Binding-site contacts:
Ligand atom O4 contacts residue CA1 of chain 1.O at 2.5 Å.
Ligand atom O5 contacts residue SER22 of chain 1.C at 3.8 Å.
Ligand atom O4 contacts residue ASN21 of chain 1.C at 3.1 Å (h-bond).
Ligand atom O3 contacts residue ASP101 of chain 1.C at 2.9 Å (salt-bridge).
Ligand atom O3 contacts residue CA1 of chain 1.N at 2.5 Å.
Ligand atom O3 contacts residue ASP99 of chain 1.C at 2.6 Å (salt-bridge).
Ligand atom C2 contacts residue CA1 of chain 1.N at 3.4 Å.
Ligand atom C6 contacts residue ALA23 of chain 1.C at 3.8 Å (hydrophobic).
Ligand atom C3 contacts residue CA1 of chain 1.N at 3.4 Å.
Ligand atom C4 contacts residue GLY114 of chain 1.D at 3.5 Å.
Ligand atom O3 contacts residue ASP104 of chain 1.C at 3.0 Å (salt-bridge).
Ligand atom O4 contacts residue GLY114 of chain 1.D at 2.5 Å (h-bond).
Ligand atom C5 contacts residue ALA23 of chain 1.C at 4.0 Å (hydrophobic).
Ligand atom C1 contacts residue SER22 of chain 1.C at 3.9 Å.
Ligand atom C2 contacts residue CA1 of chain 1.O at 3.8 Å.
Ligand atom O5 contacts residue ALA23 of chain 1.C at 3.1 Å (h-bond).
Ligand atom C2 contacts residue ASP96 of chain 1.C at 3.5 Å.
Ligand atom C1 contacts residue IGF1 of chain 1.Q at 1.5 Å.
Ligand atom C5 contacts residue IGF1 of chain 1.Q at 3.6 Å.
Ligand atom O2 contacts residue CA1 of chain 1.N at 2.5 Å.
Ligand atom C3 contacts residue ASP104 of chain 1.C at 3.7 Å.
Ligand atom C3 contacts residue ASP99 of chain 1.C at 3.2 Å.
Ligand atom O5 contacts residue IGF1 of chain 1.Q at 2.3 Å.
Ligand atom C4 contacts residue ASP99 of chain 1.C at 4.0 Å.
Ligand atom O2 contacts residue GLU95 of chain 1.C at 3.5 Å (salt-bridge).
Ligand atom O2 contacts residue IGF1 of chain 1.Q at 3.1 Å.
Ligand atom C4 contacts residue CA1 of chain 1.O at 3.4 Å.
Ligand atom O3 contacts residue CA1 of chain 1.O at 2.4 Å.
Ligand atom O4 contacts residue ASP104 of chain 1.C at 3.8 Å.
Ligand atom O4 contacts residue SER22 of chain 1.C at 3.4 Å.
Ligand atom C3 contacts residue IGF1 of chain 1.Q at 3.8 Å.
Ligand atom C2 contacts residue IGF1 of chain 1.Q at 2.6 Å.
Ligand atom C2 contacts residue SER22 of chain 1.C at 3.7 Å.
Ligand atom O2 contacts residue ASP104 of chain 1.C at 3.3 Å (salt-bridge).
Ligand atom C6 contacts residue GLY114 of chain 1.D at 3.6 Å.
Ligand atom O2 contacts residue ASP99 of chain 1.C at 3.5 Å (salt-bridge).
Ligand atom O2 contacts residue ASP96 of chain 1.C at 2.7 Å (salt-bridge).
Ligand atom C3 contacts residue CA1 of chain 1.O at 3.4 Å.
Ligand atom O2 contacts residue SER97 of chain 1.C at 3.5 Å.
Ligand atom C2 contacts residue ASP104 of chain 1.C at 3.3 Å.

Sequence of chain 1.D:
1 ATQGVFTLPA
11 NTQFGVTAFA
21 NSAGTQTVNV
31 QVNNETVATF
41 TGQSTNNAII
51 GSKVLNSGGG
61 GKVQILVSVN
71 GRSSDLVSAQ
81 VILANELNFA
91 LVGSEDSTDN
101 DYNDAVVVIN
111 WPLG

A protein and the small-molecule ligand that binds it are described below.
Small molecule (SMILES): C[C@@H]1O[C@H](O)[C@@H](O)[C@H](O)[C@@H]1O

Sequence of chain 1.C:
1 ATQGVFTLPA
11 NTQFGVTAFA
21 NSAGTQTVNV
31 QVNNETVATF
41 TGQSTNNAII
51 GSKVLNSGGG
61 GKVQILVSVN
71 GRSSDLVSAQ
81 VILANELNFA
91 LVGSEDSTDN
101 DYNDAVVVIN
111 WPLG